Binding-site contacts:
Ligand atom C4 contacts residue PHE160 of chain 1.A at 3.5 Å (hydrophobic).
Ligand atom C4 contacts residue ARG177 of chain 1.A at 3.8 Å.
Ligand atom O11 contacts residue SER227 of chain 1.A at 3.5 Å.
Ligand atom O11 contacts residue ARG177 of chain 1.A at 2.9 Å (salt-bridge).
Ligand atom C6 contacts residue GLN229 of chain 1.A at 3.7 Å.
Ligand atom O13 contacts residue GLN229 of chain 1.A at 3.0 Å (h-bond).
Ligand atom N9 contacts residue PHE160 of chain 1.A at 3.4 Å.
Ligand atom O2 contacts residue ILE289 of chain 1.A at 3.6 Å.
Ligand atom O24 contacts residue ASP59 of chain 3.A at 2.9 Å (salt-bridge).
Ligand atom N3 contacts residue ASN255 of chain 1.A at 3.2 Å (h-bond).
Ligand atom C4 contacts residue ASN255 of chain 1.A at 3.5 Å.
Ligand atom O3 contacts residue GLY287 of chain 1.A at 3.6 Å.
Ligand atom N7 contacts residue PHE160 of chain 1.A at 3.8 Å.
Ligand atom O3 contacts residue THR58 of chain 3.A at 2.6 Å (h-bond).
Ligand atom C8 contacts residue PHE160 of chain 1.A at 3.6 Å (hydrophobic).
Ligand atom O24 contacts residue THR58 of chain 3.A at 3.3 Å (h-bond).
Ligand atom O2 contacts residue THR58 of chain 3.A at 3.3 Å (h-bond).
Ligand atom C8 contacts residue THR58 of chain 3.A at 3.2 Å.
Ligand atom N1 contacts residue PHE160 of chain 1.A at 3.5 Å.
Ligand atom O11 contacts residue VAL228 of chain 1.A at 2.9 Å (h-bond).
Ligand atom C5 contacts residue THR58 of chain 3.A at 3.7 Å.
Ligand atom O24 contacts residue LEU171 of chain 1.A at 3.4 Å.
Ligand atom O2 contacts residue ASN255 of chain 1.A at 3.6 Å.
Ligand atom N7 contacts residue ALA57 of chain 3.A at 3.7 Å.
Ligand atom O3 contacts residue ASN255 of chain 1.A at 3.1 Å (h-bond).
Ligand atom N3 contacts residue PHE160 of chain 1.A at 3.6 Å.
Ligand atom O13 contacts residue PHE160 of chain 1.A at 3.8 Å.
Ligand atom N3 contacts residue ARG177 of chain 1.A at 3.0 Å (salt-bridge).
Ligand atom C5 contacts residue PHE160 of chain 1.A at 3.8 Å (hydrophobic).
Ligand atom O13 contacts residue ILE55 of chain 3.A at 3.4 Å.
Ligand atom O11 contacts residue PHE160 of chain 1.A at 3.8 Å.
Ligand atom C2 contacts residue ARG177 of chain 1.A at 3.6 Å.
Ligand atom O24 contacts residue ALA57 of chain 3.A at 3.5 Å.
Ligand atom C2 contacts residue PHE160 of chain 1.A at 3.5 Å (hydrophobic).
Ligand atom N1 contacts residue GLN229 of chain 1.A at 3.0 Å (h-bond).
Ligand atom C6 contacts residue PHE160 of chain 1.A at 3.5 Å (hydrophobic).
Ligand atom O11 contacts residue GLN229 of chain 1.A at 3.8 Å.
Ligand atom N7 contacts residue THR58 of chain 3.A at 2.8 Å (h-bond).
Ligand atom O3 contacts residue HIS257 of chain 1.A at 3.6 Å.
Ligand atom C2 contacts residue ASN255 of chain 1.A at 3.8 Å.

Sequence of chain 1.A:
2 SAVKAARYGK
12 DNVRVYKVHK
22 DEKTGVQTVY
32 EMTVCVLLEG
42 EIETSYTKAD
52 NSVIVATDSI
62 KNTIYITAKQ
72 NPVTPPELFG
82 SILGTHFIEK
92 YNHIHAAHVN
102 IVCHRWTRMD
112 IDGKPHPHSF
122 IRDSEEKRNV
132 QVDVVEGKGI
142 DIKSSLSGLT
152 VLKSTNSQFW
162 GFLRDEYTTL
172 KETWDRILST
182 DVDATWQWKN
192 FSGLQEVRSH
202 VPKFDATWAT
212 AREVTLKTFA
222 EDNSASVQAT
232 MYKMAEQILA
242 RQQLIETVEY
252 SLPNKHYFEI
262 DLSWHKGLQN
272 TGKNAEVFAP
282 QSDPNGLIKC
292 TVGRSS

Sequence of chain 3.A:
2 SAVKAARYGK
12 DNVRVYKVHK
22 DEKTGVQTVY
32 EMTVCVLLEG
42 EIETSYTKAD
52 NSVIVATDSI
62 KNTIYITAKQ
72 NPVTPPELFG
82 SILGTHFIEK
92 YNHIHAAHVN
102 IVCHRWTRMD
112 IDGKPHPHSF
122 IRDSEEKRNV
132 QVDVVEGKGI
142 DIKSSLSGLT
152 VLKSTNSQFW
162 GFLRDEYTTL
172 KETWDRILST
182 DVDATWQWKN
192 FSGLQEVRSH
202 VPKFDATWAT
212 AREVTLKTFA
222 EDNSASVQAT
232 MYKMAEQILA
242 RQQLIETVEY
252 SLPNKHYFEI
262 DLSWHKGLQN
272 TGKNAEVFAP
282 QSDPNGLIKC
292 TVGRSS

A protein and the small-molecule ligand that binds it are described below.
Small molecule (SMILES): O=C1N=C2NC(=O)NC(=O)[C@]2(OO)N1